Sequence of chain 1.A:
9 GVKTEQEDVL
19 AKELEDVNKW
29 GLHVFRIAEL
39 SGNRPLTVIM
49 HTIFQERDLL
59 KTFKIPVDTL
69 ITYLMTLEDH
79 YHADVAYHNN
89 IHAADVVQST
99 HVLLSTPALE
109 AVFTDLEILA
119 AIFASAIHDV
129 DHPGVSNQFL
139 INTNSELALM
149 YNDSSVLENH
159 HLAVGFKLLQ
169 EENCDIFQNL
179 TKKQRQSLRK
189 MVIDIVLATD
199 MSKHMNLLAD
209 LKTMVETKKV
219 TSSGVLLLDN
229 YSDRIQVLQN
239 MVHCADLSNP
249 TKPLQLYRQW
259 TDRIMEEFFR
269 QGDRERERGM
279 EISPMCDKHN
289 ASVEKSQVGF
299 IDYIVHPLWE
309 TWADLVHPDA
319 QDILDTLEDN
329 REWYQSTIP

Binding-site contacts:
Ligand atom C4 contacts residue TYR85 of chain 1.A at 3.9 Å (hydrophobic).
Ligand atom C12 contacts residue LEU245 of chain 1.A at 3.3 Å (hydrophobic).
Ligand atom O3 contacts residue PHE298 of chain 1.A at 3.5 Å.
Ligand atom C3 contacts residue ASN247 of chain 1.A at 3.8 Å.
Ligand atom C19 contacts residue MET263 of chain 1.A at 3.6 Å (hydrophobic).
Ligand atom C1 contacts residue TYR255 of chain 1.A at 4.1 Å (hydrophobic).
Ligand atom C1 contacts residue ILE262 of chain 1.A at 4.0 Å (hydrophobic).
Ligand atom C19 contacts residue SER294 of chain 1.A at 3.8 Å.
Ligand atom C9 contacts residue MET199 of chain 1.A at 3.8 Å (hydrophobic).
Ligand atom C1 contacts residue ASN247 of chain 1.A at 3.5 Å.
Ligand atom O1 contacts residue ILE262 of chain 1.A at 3.8 Å.
Ligand atom C14 contacts residue PHE298 of chain 1.A at 3.5 Å (hydrophobic).
Ligand atom C18 contacts residue SER294 of chain 1.A at 4.0 Å.
Ligand atom C7 contacts residue MET199 of chain 1.A at 4.1 Å (hydrophobic).
Ligand atom C15 contacts residue ILE262 of chain 1.A at 4.1 Å (hydrophobic).
Ligand atom C5 contacts residue PHE298 of chain 1.A at 3.6 Å (hydrophobic).
Ligand atom C15 contacts residue GLN295 of chain 1.A at 3.9 Å.
Ligand atom O3 contacts residue GLN295 of chain 1.A at 2.8 Å (h-bond).
Ligand atom C15 contacts residue PHE298 of chain 1.A at 3.4 Å (hydrophobic).
Ligand atom C20 contacts residue MET263 of chain 1.A at 3.6 Å (hydrophobic).
Ligand atom C2 contacts residue ILE262 of chain 1.A at 3.9 Å (hydrophobic).
Ligand atom C17 contacts residue PHE298 of chain 1.A at 4.0 Å (hydrophobic).
Ligand atom C1 contacts residue TRP258 of chain 1.A at 3.8 Å (hydrophobic).
Ligand atom C6 contacts residue PHE298 of chain 1.A at 4.1 Å (hydrophobic).
Ligand atom C17 contacts residue MET283 of chain 1.A at 3.8 Å (hydrophobic).
Ligand atom C19 contacts residue MET283 of chain 1.A at 3.6 Å (hydrophobic).
Ligand atom C19 contacts residue GLN295 of chain 1.A at 4.0 Å.
Ligand atom C20 contacts residue GLN295 of chain 1.A at 2.6 Å.
Ligand atom O2 contacts residue MET199 of chain 1.A at 3.2 Å.
Ligand atom C3 contacts residue TYR85 of chain 1.A at 3.8 Å (hydrophobic).
Ligand atom C18 contacts residue MET283 of chain 1.A at 2.6 Å (hydrophobic).
Ligand atom C13 contacts residue HIS86 of chain 1.A at 3.6 Å.
Ligand atom C2 contacts residue PHE298 of chain 1.A at 3.6 Å (hydrophobic).
Ligand atom C10 contacts residue MET199 of chain 1.A at 3.8 Å (hydrophobic).
Ligand atom C16 contacts residue GLN295 of chain 1.A at 3.2 Å.
Ligand atom C4 contacts residue PHE298 of chain 1.A at 4.0 Å (hydrophobic).
Ligand atom C3 contacts residue PHE298 of chain 1.A at 4.0 Å (hydrophobic).
Ligand atom C1 contacts residue THR259 of chain 1.A at 3.7 Å.
Ligand atom O1 contacts residue GLN295 of chain 1.A at 3.4 Å (h-bond).
Ligand atom C9 contacts residue ILE302 of chain 1.A at 4.0 Å (hydrophobic).

The small molecule below binds the protein below.
Small molecule (SMILES): COc1ccc(C2=NN(C(C)C)C(=O)C2(C)C)cc1OC1CCCC1